Sequence of chain 3.A:
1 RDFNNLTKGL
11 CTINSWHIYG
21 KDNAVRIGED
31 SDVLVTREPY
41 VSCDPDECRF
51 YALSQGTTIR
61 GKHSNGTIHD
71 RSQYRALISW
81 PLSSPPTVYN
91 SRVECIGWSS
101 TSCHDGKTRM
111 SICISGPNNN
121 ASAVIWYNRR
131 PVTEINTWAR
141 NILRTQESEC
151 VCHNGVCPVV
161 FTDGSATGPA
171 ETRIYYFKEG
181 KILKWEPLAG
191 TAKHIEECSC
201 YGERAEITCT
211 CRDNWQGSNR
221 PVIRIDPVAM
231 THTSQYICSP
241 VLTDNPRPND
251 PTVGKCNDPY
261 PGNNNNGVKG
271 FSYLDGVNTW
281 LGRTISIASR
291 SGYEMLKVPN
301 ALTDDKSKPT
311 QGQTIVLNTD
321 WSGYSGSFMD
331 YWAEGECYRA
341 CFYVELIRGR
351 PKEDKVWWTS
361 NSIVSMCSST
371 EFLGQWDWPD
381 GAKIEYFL

This protein binds this small molecule.
Small molecule (SMILES): CC(=O)N[C@H]1[C@H](O[C@H]2[C@H](O)[C@@H](NC(C)=O)CO[C@@H]2CO)O[C@H](CO)[C@@H](O[C@@H]2O[C@H](CO[C@H]3O[C@H](CO[C@H]4O[C@H](CO)[C@@H](O)[C@H](O)[C@@H]4O)[C@@H](O)[C@H](O[C@H]4O[C@H](CO)[C@@H](O)[C@H](O)[C@@H]4O)[C@@H]3O)[C@@H](O)[C@H](O[C@H]3O[C@H](CO)[C@@H](O)[C@H](O)[C@@H]3O[C@H]3O[C@H](CO)[C@@H](O)[C@H](O)[C@@H]3O[C@H]3O[C@H](CO)[C@@H](O)[C@H](O)[C@@H]3O)[C@@H]2O)[C@@H]1O

Binding-site contacts:
Ligand atom C6 contacts residue LYS308 of chain 2.A at 3.7 Å.
Ligand atom C2 contacts residue ASN120 of chain 3.A at 2.4 Å.
Ligand atom O4 contacts residue ILE287 of chain 2.A at 3.4 Å.
Ligand atom O3 contacts residue GLU294 of chain 2.A at 2.6 Å (salt-bridge).
Ligand atom C6 contacts residue ASP250 of chain 2.A at 3.5 Å.
Ligand atom O3 contacts residue ASN249 of chain 2.A at 2.6 Å (h-bond).
Ligand atom O5 contacts residue GLN375 of chain 2.A at 3.4 Å (h-bond).
Ligand atom O2 contacts residue GLY312 of chain 2.A at 3.2 Å.
Ligand atom O3 contacts residue GLN311 of chain 2.A at 3.2 Å.
Ligand atom C6 contacts residue THR310 of chain 2.A at 3.6 Å.
Ligand atom C6 contacts residue ILE285 of chain 2.A at 3.5 Å (hydrophobic).
Ligand atom C3 contacts residue GLY312 of chain 2.A at 3.2 Å.
Ligand atom O3 contacts residue ARG283 of chain 2.A at 3.0 Å (salt-bridge).
Ligand atom O5 contacts residue GLY312 of chain 2.A at 3.6 Å.
Ligand atom C3 contacts residue GLU294 of chain 2.A at 3.3 Å.
Ligand atom O6 contacts residue THR310 of chain 2.A at 3.5 Å (h-bond).
Ligand atom O2 contacts residue ASN249 of chain 2.A at 3.2 Å (h-bond).
Ligand atom C7 contacts residue ASN120 of chain 3.A at 3.5 Å.
Ligand atom C5 contacts residue ARG283 of chain 2.A at 3.6 Å.
Ligand atom O4 contacts residue GLU294 of chain 2.A at 2.7 Å (salt-bridge).
Ligand atom C6 contacts residue PRO309 of chain 2.A at 3.7 Å (hydrophobic).
Ligand atom O5 contacts residue ASP250 of chain 2.A at 3.6 Å (salt-bridge).
Ligand atom N2 contacts residue ASN120 of chain 3.A at 2.9 Å (h-bond).
Ligand atom O6 contacts residue ILE285 of chain 2.A at 2.7 Å (h-bond).
Ligand atom O5 contacts residue ARG283 of chain 2.A at 3.0 Å (salt-bridge).
Ligand atom O2 contacts residue LEU296 of chain 2.A at 3.4 Å.
Ligand atom O5 contacts residue ASN120 of chain 3.A at 2.3 Å (h-bond).
Ligand atom O4 contacts residue ARG283 of chain 2.A at 3.5 Å (salt-bridge).
Ligand atom O3 contacts residue ASP250 of chain 2.A at 3.0 Å (salt-bridge).
Ligand atom O4 contacts residue ARG247 of chain 2.A at 3.1 Å (salt-bridge).
Ligand atom O6 contacts residue GLN375 of chain 2.A at 3.3 Å.
Ligand atom O3 contacts residue GLY312 of chain 2.A at 2.9 Å (h-bond).
Ligand atom C1 contacts residue ASN120 of chain 3.A at 1.4 Å.
Ligand atom C6 contacts residue LEU373 of chain 2.A at 3.3 Å (hydrophobic).
Ligand atom C5 contacts residue ASN120 of chain 3.A at 3.6 Å.
Ligand atom O6 contacts residue ASP250 of chain 2.A at 2.6 Å (salt-bridge).
Ligand atom O5 contacts residue GLY374 of chain 2.A at 3.4 Å.
Ligand atom O6 contacts residue LYS308 of chain 2.A at 2.7 Å (salt-bridge).
Ligand atom C6 contacts residue GLN311 of chain 2.A at 3.7 Å.
Ligand atom C4 contacts residue GLU294 of chain 2.A at 3.5 Å.

Sequence of chain 2.A:
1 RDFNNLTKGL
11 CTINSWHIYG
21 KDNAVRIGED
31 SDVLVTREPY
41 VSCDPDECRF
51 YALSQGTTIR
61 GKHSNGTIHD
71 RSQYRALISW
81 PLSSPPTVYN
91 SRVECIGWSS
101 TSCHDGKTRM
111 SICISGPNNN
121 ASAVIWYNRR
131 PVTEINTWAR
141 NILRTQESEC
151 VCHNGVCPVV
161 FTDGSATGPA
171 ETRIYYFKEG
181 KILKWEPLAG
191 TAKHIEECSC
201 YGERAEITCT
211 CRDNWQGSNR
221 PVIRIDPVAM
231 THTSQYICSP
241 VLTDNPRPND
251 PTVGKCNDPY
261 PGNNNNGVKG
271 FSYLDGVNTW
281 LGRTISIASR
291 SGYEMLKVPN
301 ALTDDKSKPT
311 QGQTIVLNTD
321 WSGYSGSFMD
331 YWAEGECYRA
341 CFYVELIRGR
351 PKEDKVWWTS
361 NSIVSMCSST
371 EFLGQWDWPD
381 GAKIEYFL